The small molecule below binds the protein below.
Small molecule (SMILES): CC(=O)N[C@@H]1[C@@H](O)[C@H](O)[C@@H](CO)O[C@H]1O

Binding-site contacts:
Ligand atom C8 contacts residue GLU482 of chain 1.A at 3.9 Å.
Ligand atom O7 contacts residue SER466 of chain 1.A at 4.3 Å.
Ligand atom C7 contacts residue ARG465 of chain 1.A at 3.9 Å.
Ligand atom C4 contacts residue ASN485 of chain 1.A at 4.2 Å.
Ligand atom O3 contacts residue ARG465 of chain 1.A at 4.0 Å.
Ligand atom N2 contacts residue ARG465 of chain 1.A at 4.5 Å.
Ligand atom C7 contacts residue ASN485 of chain 1.A at 3.5 Å.
Ligand atom C5 contacts residue ASN485 of chain 1.A at 3.6 Å.
Ligand atom C8 contacts residue LYS469 of chain 1.A at 4.2 Å.
Ligand atom O7 contacts residue ARG465 of chain 1.A at 3.7 Å.
Ligand atom C2 contacts residue ASN485 of chain 1.A at 2.5 Å.
Ligand atom C3 contacts residue ASN485 of chain 1.A at 3.9 Å.
Ligand atom C7 contacts residue GLU482 of chain 1.A at 4.4 Å.
Ligand atom N2 contacts residue ASN485 of chain 1.A at 3.1 Å (h-bond).
Ligand atom C1 contacts residue ASN485 of chain 1.A at 1.4 Å.
Ligand atom C8 contacts residue ARG465 of chain 1.A at 3.9 Å.
Ligand atom O5 contacts residue ASN485 of chain 1.A at 2.3 Å (h-bond).
Ligand atom O7 contacts residue ASN485 of chain 1.A at 3.5 Å (h-bond).

Sequence of chain 1.A:
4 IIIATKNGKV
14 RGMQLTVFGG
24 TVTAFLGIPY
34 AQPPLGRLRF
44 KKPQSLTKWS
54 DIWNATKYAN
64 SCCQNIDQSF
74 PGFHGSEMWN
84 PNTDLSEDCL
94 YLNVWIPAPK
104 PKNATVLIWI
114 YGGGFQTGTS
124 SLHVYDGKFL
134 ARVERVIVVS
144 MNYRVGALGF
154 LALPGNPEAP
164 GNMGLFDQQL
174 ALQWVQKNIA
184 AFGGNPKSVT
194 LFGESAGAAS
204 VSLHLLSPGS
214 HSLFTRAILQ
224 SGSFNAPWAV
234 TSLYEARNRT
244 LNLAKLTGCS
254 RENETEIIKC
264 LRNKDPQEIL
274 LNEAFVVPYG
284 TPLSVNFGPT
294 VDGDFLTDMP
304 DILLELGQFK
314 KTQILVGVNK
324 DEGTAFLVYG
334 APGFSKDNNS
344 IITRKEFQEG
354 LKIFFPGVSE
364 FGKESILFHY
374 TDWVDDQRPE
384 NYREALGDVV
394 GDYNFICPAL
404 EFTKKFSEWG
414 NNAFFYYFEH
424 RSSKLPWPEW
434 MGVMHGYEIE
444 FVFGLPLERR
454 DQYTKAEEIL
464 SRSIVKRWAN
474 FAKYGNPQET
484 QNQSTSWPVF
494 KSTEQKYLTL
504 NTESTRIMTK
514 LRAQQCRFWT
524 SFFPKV